Sequence of chain 1.I:
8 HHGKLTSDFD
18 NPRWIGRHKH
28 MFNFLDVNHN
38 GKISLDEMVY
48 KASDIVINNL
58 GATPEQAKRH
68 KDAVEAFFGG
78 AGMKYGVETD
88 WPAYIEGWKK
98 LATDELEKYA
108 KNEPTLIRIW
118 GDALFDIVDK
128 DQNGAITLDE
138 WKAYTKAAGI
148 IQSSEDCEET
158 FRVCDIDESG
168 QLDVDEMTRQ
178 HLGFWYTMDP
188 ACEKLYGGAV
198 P

A protein and the small-molecule ligand that binds it are described below.
Small molecule (SMILES): O=C1N2C=C(c3ccc(O)cc3)N=C(Cc3ccccc3)C2=N[C@@]1(Cc1ccc(C(F)(F)F)cc1)OO

Binding-site contacts:
Ligand atom C06 contacts residue GLY118 of chain 1.I at 3.5 Å.
Ligand atom F01 contacts residue ILE114 of chain 1.I at 2.9 Å.
Ligand atom O04 contacts residue HIS25 of chain 1.I at 2.6 Å (h-bond).
Ligand atom F02 contacts residue GLY118 of chain 1.I at 3.6 Å.
Ligand atom C26 contacts residue TRP95 of chain 1.I at 3.4 Å (hydrophobic).
Ligand atom N01 contacts residue TRP117 of chain 1.I at 3.6 Å.
Ligand atom O04 contacts residue TYR91 of chain 1.I at 2.6 Å (h-bond).
Ligand atom C03 contacts residue TYR141 of chain 1.I at 3.5 Å (hydrophobic).
Ligand atom C26 contacts residue HIS25 of chain 1.I at 3.4 Å.
Ligand atom C03 contacts residue LEU121 of chain 1.I at 3.6 Å (hydrophobic).
Ligand atom O03 contacts residue TYR193 of chain 1.I at 2.0 Å (h-bond).
Ligand atom O04 contacts residue MET28 of chain 1.I at 3.5 Å.
Ligand atom C19 contacts residue TYR141 of chain 1.I at 3.3 Å (hydrophobic).
Ligand atom F01 contacts residue GLY118 of chain 1.I at 3.4 Å.
Ligand atom C26 contacts residue TRP182 of chain 1.I at 3.6 Å (hydrophobic).
Ligand atom C24 contacts residue TYR91 of chain 1.I at 3.0 Å (hydrophobic).
Ligand atom O01 contacts residue HIS178 of chain 1.I at 2.9 Å.
Ligand atom F03 contacts residue HIS178 of chain 1.I at 3.5 Å.
Ligand atom F01 contacts residue THR175 of chain 1.I at 3.4 Å.
Ligand atom O02 contacts residue TYR141 of chain 1.I at 3.4 Å.
Ligand atom C27 contacts residue TRP182 of chain 1.I at 3.6 Å (hydrophobic).
Ligand atom C25 contacts residue MET28 of chain 1.I at 3.4 Å (hydrophobic).
Ligand atom O04 contacts residue TRP95 of chain 1.I at 3.3 Å (h-bond).
Ligand atom F03 contacts residue MET174 of chain 1.I at 3.1 Å.
Ligand atom C02 contacts residue TYR141 of chain 1.I at 3.6 Å (hydrophobic).
Ligand atom C25 contacts residue HIS25 of chain 1.I at 3.5 Å.
Ligand atom C25 contacts residue TYR91 of chain 1.I at 3.1 Å (hydrophobic).
Ligand atom F03 contacts residue THR175 of chain 1.I at 3.2 Å.
Ligand atom O03 contacts residue HIS178 of chain 1.I at 3.2 Å (h-bond).
Ligand atom O01 contacts residue TRP182 of chain 1.I at 3.6 Å.
Ligand atom O01 contacts residue TYR193 of chain 1.I at 3.6 Å.
Ligand atom N03 contacts residue MET28 of chain 1.I at 3.6 Å.
Ligand atom C25 contacts residue TRP95 of chain 1.I at 3.5 Å (hydrophobic).
Ligand atom C11 contacts residue TRP117 of chain 1.I at 3.5 Å (hydrophobic).
Ligand atom C23 contacts residue MET28 of chain 1.I at 3.6 Å (hydrophobic).
Ligand atom F02 contacts residue MET174 of chain 1.I at 3.6 Å.
Ligand atom O02 contacts residue TYR193 of chain 1.I at 3.4 Å (h-bond).
Ligand atom C24 contacts residue MET28 of chain 1.I at 3.4 Å (hydrophobic).
Ligand atom C06 contacts residue ILE114 of chain 1.I at 3.4 Å (hydrophobic).
Ligand atom N02 contacts residue TYR141 of chain 1.I at 2.7 Å (h-bond).